Sequence of chain 1.B:
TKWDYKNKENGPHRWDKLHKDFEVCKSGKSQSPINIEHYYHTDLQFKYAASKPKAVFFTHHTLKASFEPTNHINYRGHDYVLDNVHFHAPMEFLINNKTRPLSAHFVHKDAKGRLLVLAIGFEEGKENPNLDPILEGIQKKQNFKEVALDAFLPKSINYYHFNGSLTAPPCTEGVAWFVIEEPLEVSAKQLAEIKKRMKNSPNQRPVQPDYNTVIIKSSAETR

Binding-site contacts:
Ligand atom O1 contacts residue SER176 of chain 1.B at 4.2 Å.
Ligand atom O3 contacts residue ASN95 of chain 1.B at 3.0 Å (h-bond).
Ligand atom S2 contacts residue HIS97 of chain 1.B at 3.5 Å.
Ligand atom N3 contacts residue LEU177 of chain 1.B at 3.8 Å.
Ligand atom C4 contacts residue LYS120 of chain 1.B at 3.9 Å.
Ligand atom O2 contacts residue VAL128 of chain 1.B at 3.9 Å.
Ligand atom N3 contacts residue THR178 of chain 1.B at 4.3 Å.
Ligand atom S2 contacts residue LEU177 of chain 1.B at 4.3 Å.
Ligand atom O3 contacts residue VAL118 of chain 1.B at 3.4 Å.
Ligand atom N1 contacts residue GLU103 of chain 1.B at 3.7 Å.
Ligand atom O1 contacts residue ZN1 of chain 1.M at 4.2 Å.
Ligand atom C4 contacts residue LYS75 of chain 1.B at 4.3 Å.
Ligand atom C3 contacts residue ASN95 of chain 1.B at 3.7 Å.
Ligand atom N1 contacts residue HIS116 of chain 1.B at 3.3 Å.
Ligand atom C3 contacts residue LYS75 of chain 1.B at 4.2 Å.
Ligand atom N2 contacts residue LEU177 of chain 1.B at 4.0 Å.
Ligand atom S1 contacts residue TRP188 of chain 1.B at 4.2 Å.
Ligand atom C4 contacts residue ASN95 of chain 1.B at 3.7 Å.
Ligand atom O2 contacts residue ZN1 of chain 1.M at 2.9 Å.
Ligand atom O1 contacts residue TRP188 of chain 1.B at 3.4 Å.
Ligand atom C1 contacts residue LEU177 of chain 1.B at 4.0 Å (hydrophobic).
Ligand atom S1 contacts residue ZN1 of chain 1.M at 3.0 Å.
Ligand atom C1 contacts residue ZN1 of chain 1.M at 4.2 Å.
Ligand atom N1 contacts residue HIS97 of chain 1.B at 3.5 Å (h-bond).
Ligand atom O2 contacts residue HIS116 of chain 1.B at 3.2 Å.
Ligand atom C1 contacts residue HIS97 of chain 1.B at 4.0 Å.
Ligand atom N1 contacts residue ZN1 of chain 1.M at 1.9 Å.
Ligand atom C4 contacts residue ASP94 of chain 1.B at 4.1 Å.
Ligand atom S2 contacts residue VAL118 of chain 1.B at 3.8 Å.
Ligand atom N3 contacts residue ALA179 of chain 1.B at 4.1 Å.
Ligand atom S1 contacts residue HIS116 of chain 1.B at 3.9 Å.
Ligand atom O2 contacts residue VAL118 of chain 1.B at 3.9 Å.
Ligand atom O1 contacts residue THR178 of chain 1.B at 2.9 Å (h-bond).
Ligand atom O2 contacts residue HIS97 of chain 1.B at 3.1 Å (h-bond).
Ligand atom O1 contacts residue LEU177 of chain 1.B at 3.2 Å.
Ligand atom O2 contacts residue TRP188 of chain 1.B at 3.9 Å.
Ligand atom N1 contacts residue HIS99 of chain 1.B at 3.3 Å.
Ligand atom N1 contacts residue THR178 of chain 1.B at 2.6 Å (h-bond).
Ligand atom S1 contacts residue THR178 of chain 1.B at 3.8 Å.
Ligand atom S1 contacts residue HIS97 of chain 1.B at 3.8 Å.

A protein and the small-molecule ligand that binds it are described below.
Small molecule (SMILES): CC(=O)Nc1nnc(S(N)(=O)=O)s1